The protein below binds the small molecule below.
Small molecule (SMILES): CC(C)C[C@H](NC(=O)[C@H](CS)NC(=O)CN)C(=O)N[C@@H](Cc1cnc[nH]1)C(=O)N[C@@H](Cc1cnc[nH]1)C(=O)N[C@@H](Cc1cnc[nH]1)C(=O)N[C@@H](CCCN=C(N)N)C(=O)N[C@@H](C)C=O

Sequence of chain 1.B:
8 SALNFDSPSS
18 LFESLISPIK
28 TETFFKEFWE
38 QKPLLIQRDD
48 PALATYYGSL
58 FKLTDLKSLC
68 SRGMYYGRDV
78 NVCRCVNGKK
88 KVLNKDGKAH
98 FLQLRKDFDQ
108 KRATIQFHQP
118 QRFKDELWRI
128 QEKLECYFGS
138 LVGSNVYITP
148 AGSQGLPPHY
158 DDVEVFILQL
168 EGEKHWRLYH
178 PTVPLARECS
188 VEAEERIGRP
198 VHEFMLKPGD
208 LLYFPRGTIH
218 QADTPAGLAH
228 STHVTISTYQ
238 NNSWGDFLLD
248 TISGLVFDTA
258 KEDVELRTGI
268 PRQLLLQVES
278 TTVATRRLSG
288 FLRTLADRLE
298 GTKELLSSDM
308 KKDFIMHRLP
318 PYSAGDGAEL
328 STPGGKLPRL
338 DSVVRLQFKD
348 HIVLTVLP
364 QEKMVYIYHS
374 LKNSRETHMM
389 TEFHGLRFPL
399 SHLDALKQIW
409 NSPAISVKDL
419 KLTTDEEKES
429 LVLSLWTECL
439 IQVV

Binding-site contacts:
Ligand atom CE1 contacts residue SER234 of chain 1.B at 3.2 Å.
Ligand atom CB contacts residue TYR144 of chain 1.B at 3.5 Å (hydrophobic).
Ligand atom ND1 contacts residue HIS115 of chain 1.B at 3.5 Å (h-bond).
Ligand atom O contacts residue ASN142 of chain 1.B at 3.1 Å (h-bond).
Ligand atom NH2 contacts residue ASP310 of chain 1.B at 2.6 Å (salt-bridge).
Ligand atom O contacts residue GLN113 of chain 1.B at 3.1 Å (h-bond).
Ligand atom SG contacts residue ASP158 of chain 1.B at 3.3 Å (salt-bridge).
Ligand atom NH2 contacts residue HIS314 of chain 1.B at 3.1 Å.
Ligand atom CE1 contacts residue ASN142 of chain 1.B at 3.5 Å.
Ligand atom CD1 contacts residue HIS156 of chain 1.B at 3.3 Å.
Ligand atom ND1 contacts residue ASN142 of chain 1.B at 3.6 Å (h-bond).
Ligand atom CA contacts residue MET382 of chain 1.B at 3.5 Å (hydrophobic).
Ligand atom CD2 contacts residue SER234 of chain 1.B at 3.5 Å.
Ligand atom C contacts residue ASN142 of chain 1.B at 3.6 Å.
Ligand atom CD2 contacts residue GLN237 of chain 1.B at 3.3 Å.
Ligand atom O contacts residue GLN116 of chain 1.B at 3.1 Å (h-bond).
Ligand atom O contacts residue MET382 of chain 1.B at 3.1 Å.
Ligand atom NE2 contacts residue MET382 of chain 1.B at 3.5 Å.
Ligand atom NE2 contacts residue SER234 of chain 1.B at 2.8 Å (h-bond).
Ligand atom CG contacts residue HIS115 of chain 1.B at 3.6 Å.
Ligand atom N contacts residue ASN142 of chain 1.B at 2.8 Å (h-bond).
Ligand atom CE1 contacts residue MET382 of chain 1.B at 3.5 Å (hydrophobic).
Ligand atom CA contacts residue TYR144 of chain 1.B at 3.3 Å (hydrophobic).
Ligand atom ND1 contacts residue TYR144 of chain 1.B at 3.0 Å (h-bond).
Ligand atom CA contacts residue ASN142 of chain 1.B at 3.5 Å.
Ligand atom CB contacts residue ASN142 of chain 1.B at 3.6 Å.
Ligand atom CB contacts residue CYS186 of chain 1.B at 3.0 Å (hydrophobic).
Ligand atom CZ contacts residue LEU138 of chain 1.B at 3.5 Å (hydrophobic).
Ligand atom ND1 contacts residue SER234 of chain 1.B at 2.8 Å (h-bond).
Ligand atom NH1 contacts residue LEU138 of chain 1.B at 3.4 Å.
Ligand atom SG contacts residue CYS186 of chain 1.B at 2.0 Å (h-bond).
Ligand atom NH1 contacts residue ASP310 of chain 1.B at 3.0 Å (salt-bridge).
Ligand atom CZ contacts residue ASP310 of chain 1.B at 3.5 Å.
Ligand atom CB contacts residue ASP158 of chain 1.B at 3.6 Å.
Ligand atom CB contacts residue MET382 of chain 1.B at 3.5 Å (hydrophobic).
Ligand atom CE1 contacts residue THR232 of chain 1.B at 3.5 Å.
Ligand atom N contacts residue MET382 of chain 1.B at 2.8 Å (h-bond).
Ligand atom ND1 contacts residue GLN113 of chain 1.B at 3.5 Å (h-bond).
Ligand atom C contacts residue MET383 of chain 1.B at 3.2 Å (hydrophobic).
Ligand atom O contacts residue MET383 of chain 1.B at 3.4 Å (h-bond).